Binding-site contacts:
Ligand atom C1 contacts residue TRP233 of chain 1.A at 4.0 Å (hydrophobic).
Ligand atom C1 contacts residue VAL255 of chain 1.A at 3.8 Å (hydrophobic).
Ligand atom C2 contacts residue TRP233 of chain 1.A at 4.0 Å (hydrophobic).
Ligand atom O6 contacts residue ASP248 of chain 1.A at 2.5 Å (salt-bridge).
Ligand atom C2 contacts residue ASP248 of chain 1.A at 4.3 Å.
Ligand atom O6 contacts residue VAL255 of chain 1.A at 4.2 Å.
Ligand atom O5 contacts residue TRP233 of chain 1.A at 4.4 Å.
Ligand atom C3 contacts residue ASP248 of chain 1.A at 3.4 Å.

Sequence of chain 1.A:
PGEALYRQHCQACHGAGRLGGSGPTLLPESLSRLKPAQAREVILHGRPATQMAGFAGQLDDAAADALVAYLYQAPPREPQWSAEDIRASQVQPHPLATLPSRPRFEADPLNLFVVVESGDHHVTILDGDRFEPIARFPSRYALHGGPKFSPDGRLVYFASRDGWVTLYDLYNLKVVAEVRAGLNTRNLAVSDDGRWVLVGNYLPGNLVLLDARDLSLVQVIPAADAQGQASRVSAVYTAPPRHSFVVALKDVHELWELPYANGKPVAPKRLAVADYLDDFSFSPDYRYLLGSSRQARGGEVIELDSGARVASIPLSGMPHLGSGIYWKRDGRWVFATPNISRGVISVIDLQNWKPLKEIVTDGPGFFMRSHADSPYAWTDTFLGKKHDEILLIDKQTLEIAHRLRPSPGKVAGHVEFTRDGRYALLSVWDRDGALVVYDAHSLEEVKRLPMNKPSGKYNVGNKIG

The protein below binds the small molecule below.
Small molecule (SMILES): C[C@@H](O)[C@@H](C)O